Binding-site contacts:
Ligand atom CG contacts residue ASP307 of chain 1.B at 3.9 Å.
Ligand atom C4 contacts residue GLY359 of chain 1.B at 3.7 Å.
Ligand atom O contacts residue CYS361 of chain 1.B at 2.8 Å (h-bond).
Ligand atom C4 contacts residue LEU384 of chain 1.B at 3.9 Å (hydrophobic).
Ligand atom OD2 contacts residue MG1 of chain 1.F at 3.1 Å.
Ligand atom CB contacts residue GLN172 of chain 1.B at 4.3 Å.
Ligand atom N contacts residue GLN172 of chain 1.B at 2.8 Å (h-bond).
Ligand atom OD2 contacts residue TYR240 of chain 1.B at 3.4 Å (h-bond).
Ligand atom OD1 contacts residue GLN329 of chain 1.B at 3.1 Å (h-bond).
Ligand atom CG contacts residue TYR240 of chain 1.B at 4.2 Å (hydrophobic).
Ligand atom CA contacts residue GLN172 of chain 1.B at 3.9 Å.
Ligand atom CG contacts residue GLN329 of chain 1.B at 4.2 Å.
Ligand atom OD1 contacts residue LYS331 of chain 1.B at 3.4 Å (salt-bridge).
Ligand atom C contacts residue THR360 of chain 1.B at 3.6 Å.
Ligand atom OXT contacts residue THR360 of chain 1.B at 2.7 Å (h-bond).
Ligand atom C contacts residue GLY359 of chain 1.B at 4.2 Å.
Ligand atom CB contacts residue GLY359 of chain 1.B at 4.1 Å.
Ligand atom O contacts residue GLN172 of chain 1.B at 3.2 Å (h-bond).
Ligand atom C contacts residue CYS361 of chain 1.B at 3.7 Å (hydrophobic).
Ligand atom OXT contacts residue CYS361 of chain 1.B at 3.7 Å.
Ligand atom OD1 contacts residue GLU273 of chain 1.B at 3.1 Å (salt-bridge).
Ligand atom N contacts residue HIS194 of chain 1.B at 3.9 Å.
Ligand atom OD1 contacts residue ASP238 of chain 1.B at 3.2 Å (salt-bridge).
Ligand atom OD2 contacts residue HIS194 of chain 1.B at 2.9 Å (h-bond).
Ligand atom OD2 contacts residue ASP238 of chain 1.B at 3.0 Å (salt-bridge).
Ligand atom CG contacts residue HIS194 of chain 1.B at 3.6 Å.
Ligand atom C contacts residue GLN172 of chain 1.B at 4.2 Å.
Ligand atom CG contacts residue ASP238 of chain 1.B at 3.6 Å.
Ligand atom OD1 contacts residue MG1 of chain 1.F at 2.2 Å.
Ligand atom CG contacts residue LYS331 of chain 1.B at 3.7 Å.
Ligand atom CB contacts residue LYS331 of chain 1.B at 3.8 Å.
Ligand atom CA contacts residue TYR240 of chain 1.B at 3.8 Å (hydrophobic).
Ligand atom N contacts residue TYR240 of chain 1.B at 3.7 Å.
Ligand atom OXT contacts residue GLY359 of chain 1.B at 3.9 Å.
Ligand atom CG contacts residue GLU273 of chain 1.B at 4.2 Å.
Ligand atom OD1 contacts residue ASP307 of chain 1.B at 3.0 Å (salt-bridge).
Ligand atom O contacts residue THR360 of chain 1.B at 3.6 Å.
Ligand atom C4 contacts residue GLN172 of chain 1.B at 3.6 Å.
Ligand atom CG contacts residue MG1 of chain 1.F at 3.0 Å.
Ligand atom OD1 contacts residue HIS194 of chain 1.B at 4.0 Å.

Sequence of chain 1.B:
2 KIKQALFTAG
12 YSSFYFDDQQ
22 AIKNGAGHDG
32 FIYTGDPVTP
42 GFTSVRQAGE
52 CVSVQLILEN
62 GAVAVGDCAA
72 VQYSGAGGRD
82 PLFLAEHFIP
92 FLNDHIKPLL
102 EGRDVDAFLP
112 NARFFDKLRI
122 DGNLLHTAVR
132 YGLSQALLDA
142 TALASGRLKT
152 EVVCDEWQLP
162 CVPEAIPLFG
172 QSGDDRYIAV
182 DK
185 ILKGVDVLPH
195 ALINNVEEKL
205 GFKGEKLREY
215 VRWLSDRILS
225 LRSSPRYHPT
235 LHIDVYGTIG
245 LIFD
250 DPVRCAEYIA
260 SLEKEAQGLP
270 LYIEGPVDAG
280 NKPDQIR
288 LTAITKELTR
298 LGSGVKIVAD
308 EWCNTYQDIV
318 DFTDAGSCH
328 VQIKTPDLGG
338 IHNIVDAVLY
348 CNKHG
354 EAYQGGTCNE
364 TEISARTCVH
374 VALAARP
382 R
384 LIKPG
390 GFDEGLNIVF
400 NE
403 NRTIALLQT

This small molecule binds to this protein.
Small molecule (SMILES): C[C@H](C(=O)O)[C@H](N)C(=O)O